The protein below binds the small molecule below.
Small molecule (SMILES): CC(=O)N[C@@H]1[C@@H](O)[C@H](O)[C@@H](CO)O[C@H]1O

Binding-site contacts:
Ligand atom C8 contacts residue GLU152 of chain 1.D at 4.1 Å.
Ligand atom C7 contacts residue ASN173 of chain 1.D at 3.5 Å.
Ligand atom C6 contacts residue GLU216 of chain 1.D at 3.7 Å.
Ligand atom C3 contacts residue ASN173 of chain 1.D at 3.8 Å.
Ligand atom C8 contacts residue ASN173 of chain 1.D at 3.6 Å.
Ligand atom O6 contacts residue ILE154 of chain 1.D at 3.7 Å.
Ligand atom O5 contacts residue GLU153 of chain 1.D at 3.2 Å.
Ligand atom O3 contacts residue LYS212 of chain 1.D at 4.1 Å.
Ligand atom C2 contacts residue ASN173 of chain 1.D at 2.4 Å.
Ligand atom C1 contacts residue ASN173 of chain 1.D at 1.4 Å.
Ligand atom C1 contacts residue GLU152 of chain 1.D at 4.1 Å.
Ligand atom O3 contacts residue GLU174 of chain 1.D at 4.4 Å.
Ligand atom O7 contacts residue ASN173 of chain 1.D at 4.3 Å.
Ligand atom C6 contacts residue GLU153 of chain 1.D at 3.7 Å.
Ligand atom C6 contacts residue ILE154 of chain 1.D at 4.0 Å (hydrophobic).
Ligand atom C4 contacts residue ASN173 of chain 1.D at 4.2 Å.
Ligand atom C5 contacts residue GLU153 of chain 1.D at 4.2 Å.
Ligand atom C5 contacts residue ILE154 of chain 1.D at 4.2 Å (hydrophobic).
Ligand atom C5 contacts residue ASN173 of chain 1.D at 3.7 Å.
Ligand atom O7 contacts residue GLU174 of chain 1.D at 2.9 Å (salt-bridge).
Ligand atom O6 contacts residue LYS212 of chain 1.D at 3.9 Å.
Ligand atom C4 contacts residue LYS212 of chain 1.D at 4.0 Å.
Ligand atom O4 contacts residue LYS212 of chain 1.D at 3.2 Å.
Ligand atom O6 contacts residue GLU216 of chain 1.D at 3.2 Å (salt-bridge).
Ligand atom N2 contacts residue GLU174 of chain 1.D at 2.7 Å (salt-bridge).
Ligand atom C2 contacts residue GLU174 of chain 1.D at 3.9 Å.
Ligand atom C3 contacts residue LYS212 of chain 1.D at 3.6 Å.
Ligand atom C1 contacts residue GLU174 of chain 1.D at 4.5 Å.
Ligand atom O6 contacts residue GLU153 of chain 1.D at 4.3 Å.
Ligand atom N2 contacts residue ASN173 of chain 1.D at 2.9 Å (h-bond).
Ligand atom C7 contacts residue GLU174 of chain 1.D at 3.2 Å.
Ligand atom C5 contacts residue LYS212 of chain 1.D at 3.9 Å.
Ligand atom C6 contacts residue LYS212 of chain 1.D at 4.4 Å.
Ligand atom O5 contacts residue ILE154 of chain 1.D at 3.3 Å (h-bond).
Ligand atom C1 contacts residue GLU153 of chain 1.D at 4.0 Å.
Ligand atom O5 contacts residue GLU152 of chain 1.D at 4.3 Å.
Ligand atom C1 contacts residue ILE154 of chain 1.D at 4.1 Å (hydrophobic).
Ligand atom C3 contacts residue GLU174 of chain 1.D at 4.2 Å.
Ligand atom O5 contacts residue ASN173 of chain 1.D at 2.4 Å (h-bond).

Sequence of chain 1.D:
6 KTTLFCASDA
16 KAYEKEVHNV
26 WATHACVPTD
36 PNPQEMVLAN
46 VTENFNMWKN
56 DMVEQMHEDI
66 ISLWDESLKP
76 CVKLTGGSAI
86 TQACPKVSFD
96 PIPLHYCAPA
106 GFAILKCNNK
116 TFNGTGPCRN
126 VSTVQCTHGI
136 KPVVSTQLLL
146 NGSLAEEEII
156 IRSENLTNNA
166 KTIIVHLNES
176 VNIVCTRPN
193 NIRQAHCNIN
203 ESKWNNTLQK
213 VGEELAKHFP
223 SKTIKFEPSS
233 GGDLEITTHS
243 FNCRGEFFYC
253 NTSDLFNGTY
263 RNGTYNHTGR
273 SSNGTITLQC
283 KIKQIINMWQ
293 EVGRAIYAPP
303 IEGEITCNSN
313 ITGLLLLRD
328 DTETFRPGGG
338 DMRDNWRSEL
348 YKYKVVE